Sequence of chain 1.B:
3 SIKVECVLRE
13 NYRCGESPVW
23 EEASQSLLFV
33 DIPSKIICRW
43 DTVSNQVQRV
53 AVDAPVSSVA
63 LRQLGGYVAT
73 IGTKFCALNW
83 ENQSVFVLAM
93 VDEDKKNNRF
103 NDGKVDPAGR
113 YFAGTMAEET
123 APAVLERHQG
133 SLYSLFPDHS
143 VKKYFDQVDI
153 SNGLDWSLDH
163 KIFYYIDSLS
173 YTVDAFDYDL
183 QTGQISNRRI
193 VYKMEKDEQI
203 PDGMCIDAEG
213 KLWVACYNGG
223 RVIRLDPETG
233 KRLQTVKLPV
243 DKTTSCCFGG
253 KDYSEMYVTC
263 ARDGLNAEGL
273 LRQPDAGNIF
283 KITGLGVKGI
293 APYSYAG

Binding-site contacts:
Ligand atom C3 contacts residue ARG191 of chain 1.B at 3.9 Å.
Ligand atom C1 contacts residue PRO229 of chain 1.B at 3.5 Å (hydrophobic).
Ligand atom O6 contacts residue ILE164 of chain 1.B at 3.5 Å.
Ligand atom C1 contacts residue ASO1 of chain 1.Z at 3.7 Å.
Ligand atom C2 contacts residue ILE164 of chain 1.B at 4.3 Å (hydrophobic).
Ligand atom C5 contacts residue TYR166 of chain 1.B at 4.1 Å (hydrophobic).
Ligand atom C1 contacts residue VAL193 of chain 1.B at 4.3 Å (hydrophobic).
Ligand atom C1 contacts residue ALA177 of chain 1.B at 3.9 Å (hydrophobic).
Ligand atom O2 contacts residue ARG191 of chain 1.B at 2.8 Å (salt-bridge).
Ligand atom O2 contacts residue ASO1 of chain 1.Z at 4.3 Å.
Ligand atom C2 contacts residue ALA177 of chain 1.B at 3.8 Å (hydrophobic).
Ligand atom O5 contacts residue ILE164 of chain 1.B at 4.2 Å.
Ligand atom C6 contacts residue PRO229 of chain 1.B at 4.2 Å (hydrophobic).
Ligand atom O5 contacts residue TYR166 of chain 1.B at 3.4 Å (h-bond).
Ligand atom O6 contacts residue SER159 of chain 1.B at 4.3 Å.
Ligand atom O3 contacts residue ILE164 of chain 1.B at 4.1 Å.
Ligand atom C5 contacts residue GLU230 of chain 1.B at 4.3 Å.
Ligand atom O2 contacts residue ALA177 of chain 1.B at 3.6 Å.
Ligand atom C6 contacts residue GLU230 of chain 1.B at 4.0 Å.
Ligand atom C5 contacts residue PRO229 of chain 1.B at 3.5 Å (hydrophobic).
Ligand atom C3 contacts residue ILE164 of chain 1.B at 4.5 Å (hydrophobic).
Ligand atom O6 contacts residue TYR166 of chain 1.B at 2.7 Å (h-bond).
Ligand atom C2 contacts residue ARG191 of chain 1.B at 3.7 Å.
Ligand atom O3 contacts residue ARG191 of chain 1.B at 2.9 Å (salt-bridge).
Ligand atom C4 contacts residue ILE164 of chain 1.B at 4.1 Å (hydrophobic).
Ligand atom C6 contacts residue TYR166 of chain 1.B at 3.4 Å (hydrophobic).
Ligand atom C1 contacts residue TYR166 of chain 1.B at 4.0 Å (hydrophobic).
Ligand atom O5 contacts residue PRO229 of chain 1.B at 3.5 Å (h-bond).
Ligand atom C2 contacts residue ASO1 of chain 1.Z at 4.5 Å.

A protein and the small-molecule ligand that binds it are described below.
Small molecule (SMILES): OC[C@H]1OC[C@H](O)[C@@H](O)[C@@H]1O